Binding-site contacts:
Ligand atom C35 contacts residue ILE124 of chain 1.B at 4.5 Å (hydrophobic).
Ligand atom C12 contacts residue TRP128 of chain 1.B at 4.3 Å (hydrophobic).
Ligand atom C37 contacts residue CYS125 of chain 1.B at 4.2 Å (hydrophobic).
Ligand atom O34 contacts residue THR43 of chain 1.B at 4.1 Å.
Ligand atom C0 contacts residue LEU82 of chain 1.B at 4.0 Å (hydrophobic).
Ligand atom C9 contacts residue TRP128 of chain 1.B at 4.4 Å (hydrophobic).
Ligand atom C60 contacts residue LEU40 of chain 1.B at 4.0 Å (hydrophobic).
Ligand atom C37 contacts residue LYS121 of chain 1.B at 3.6 Å.
Ligand atom C27 contacts residue ILE124 of chain 1.B at 4.4 Å (hydrophobic).
Ligand atom C35 contacts residue LEU40 of chain 1.B at 3.8 Å (hydrophobic).
Ligand atom C60 contacts residue LYS121 of chain 1.B at 4.3 Å.
Ligand atom C35 contacts residue LYS121 of chain 1.B at 4.1 Å.
Ligand atom C30 contacts residue ILE124 of chain 1.B at 4.5 Å (hydrophobic).
Ligand atom C1 contacts residue VAL51 of chain 1.B at 4.2 Å (hydrophobic).
Ligand atom C21 contacts residue TRP128 of chain 1.B at 4.1 Å (hydrophobic).
Ligand atom O34 contacts residue SER44 of chain 1.B at 4.3 Å.
Ligand atom C36 contacts residue LYS121 of chain 1.B at 3.9 Å.
Ligand atom C24 contacts residue TRP128 of chain 1.B at 4.2 Å (hydrophobic).
Ligand atom C37 contacts residue ILE124 of chain 1.B at 3.9 Å (hydrophobic).
Ligand atom O34 contacts residue CYS47 of chain 1.B at 4.2 Å.

Sequence of chain 1.B:
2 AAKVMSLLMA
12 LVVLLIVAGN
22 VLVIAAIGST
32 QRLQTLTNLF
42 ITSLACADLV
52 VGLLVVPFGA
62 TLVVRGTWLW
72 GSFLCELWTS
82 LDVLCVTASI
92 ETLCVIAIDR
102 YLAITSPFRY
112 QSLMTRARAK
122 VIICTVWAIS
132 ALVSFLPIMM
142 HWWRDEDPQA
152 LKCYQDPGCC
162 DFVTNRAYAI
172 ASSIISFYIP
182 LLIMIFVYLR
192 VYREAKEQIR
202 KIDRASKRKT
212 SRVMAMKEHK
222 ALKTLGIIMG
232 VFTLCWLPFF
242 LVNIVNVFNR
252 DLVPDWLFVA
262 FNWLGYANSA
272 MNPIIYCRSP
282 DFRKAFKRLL

This small molecule binds to this protein.
Small molecule (SMILES): CCCCCCCCCC(=O)N(CCO)C[C@@H](O)[C@@H](O)[C@@H](O)[C@@H](O)CO